Sequence of chain 39.C:
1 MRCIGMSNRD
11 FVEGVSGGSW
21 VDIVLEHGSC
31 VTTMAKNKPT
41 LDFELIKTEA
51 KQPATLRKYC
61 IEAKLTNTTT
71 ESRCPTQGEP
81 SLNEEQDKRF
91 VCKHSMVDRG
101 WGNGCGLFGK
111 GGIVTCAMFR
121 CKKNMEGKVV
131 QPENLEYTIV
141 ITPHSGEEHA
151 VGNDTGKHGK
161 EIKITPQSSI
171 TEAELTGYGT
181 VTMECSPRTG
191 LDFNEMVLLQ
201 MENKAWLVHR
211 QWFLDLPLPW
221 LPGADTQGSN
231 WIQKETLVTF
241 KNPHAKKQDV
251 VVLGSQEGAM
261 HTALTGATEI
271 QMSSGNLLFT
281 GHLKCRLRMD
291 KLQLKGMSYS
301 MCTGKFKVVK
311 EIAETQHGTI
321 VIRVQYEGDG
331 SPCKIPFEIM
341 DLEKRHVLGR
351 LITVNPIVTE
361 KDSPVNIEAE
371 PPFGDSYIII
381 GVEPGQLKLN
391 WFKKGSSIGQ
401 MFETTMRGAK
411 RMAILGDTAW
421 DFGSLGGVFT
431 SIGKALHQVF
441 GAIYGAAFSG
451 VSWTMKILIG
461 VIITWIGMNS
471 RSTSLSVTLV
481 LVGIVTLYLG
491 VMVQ

Binding-site contacts:
Ligand atom C8 contacts residue ARG89 of chain 39.C at 3.3 Å.
Ligand atom N2 contacts residue SER300 of chain 41.E at 3.9 Å.
Ligand atom C7 contacts residue SER300 of chain 41.E at 3.4 Å.
Ligand atom C8 contacts residue SER300 of chain 41.E at 1.9 Å.
Ligand atom C8 contacts residue PHE90 of chain 39.C at 3.7 Å (hydrophobic).
Ligand atom O7 contacts residue PHE90 of chain 39.C at 4.4 Å.
Ligand atom N2 contacts residue ASN67 of chain 39.C at 2.9 Å (h-bond).
Ligand atom N2 contacts residue MET118 of chain 39.C at 3.6 Å.
Ligand atom O7 contacts residue SER300 of chain 41.E at 4.3 Å.
Ligand atom C2 contacts residue MET118 of chain 39.C at 4.5 Å (hydrophobic).
Ligand atom C8 contacts residue ASN67 of chain 39.C at 4.4 Å.
Ligand atom C7 contacts residue MET118 of chain 39.C at 4.0 Å (hydrophobic).
Ligand atom O7 contacts residue ASN67 of chain 39.C at 3.3 Å (h-bond).
Ligand atom C5 contacts residue ASN67 of chain 39.C at 3.7 Å.
Ligand atom C8 contacts residue MET118 of chain 39.C at 3.8 Å (hydrophobic).
Ligand atom C2 contacts residue ASN67 of chain 39.C at 2.5 Å.
Ligand atom C7 contacts residue PHE90 of chain 39.C at 4.2 Å (hydrophobic).
Ligand atom C1 contacts residue ASN67 of chain 39.C at 1.4 Å.
Ligand atom C1 contacts residue MET118 of chain 39.C at 4.1 Å (hydrophobic).
Ligand atom O5 contacts residue ASN67 of chain 39.C at 2.4 Å (h-bond).
Ligand atom C7 contacts residue ASN67 of chain 39.C at 3.3 Å.
Ligand atom C3 contacts residue ASN67 of chain 39.C at 3.8 Å.
Ligand atom C4 contacts residue ASN67 of chain 39.C at 4.2 Å.

The protein below binds the small molecule below.
Small molecule (SMILES): CC(=O)N[C@@H]1[C@@H](O)[C@H](O)[C@@H](CO)O[C@H]1O

Sequence of chain 41.E:
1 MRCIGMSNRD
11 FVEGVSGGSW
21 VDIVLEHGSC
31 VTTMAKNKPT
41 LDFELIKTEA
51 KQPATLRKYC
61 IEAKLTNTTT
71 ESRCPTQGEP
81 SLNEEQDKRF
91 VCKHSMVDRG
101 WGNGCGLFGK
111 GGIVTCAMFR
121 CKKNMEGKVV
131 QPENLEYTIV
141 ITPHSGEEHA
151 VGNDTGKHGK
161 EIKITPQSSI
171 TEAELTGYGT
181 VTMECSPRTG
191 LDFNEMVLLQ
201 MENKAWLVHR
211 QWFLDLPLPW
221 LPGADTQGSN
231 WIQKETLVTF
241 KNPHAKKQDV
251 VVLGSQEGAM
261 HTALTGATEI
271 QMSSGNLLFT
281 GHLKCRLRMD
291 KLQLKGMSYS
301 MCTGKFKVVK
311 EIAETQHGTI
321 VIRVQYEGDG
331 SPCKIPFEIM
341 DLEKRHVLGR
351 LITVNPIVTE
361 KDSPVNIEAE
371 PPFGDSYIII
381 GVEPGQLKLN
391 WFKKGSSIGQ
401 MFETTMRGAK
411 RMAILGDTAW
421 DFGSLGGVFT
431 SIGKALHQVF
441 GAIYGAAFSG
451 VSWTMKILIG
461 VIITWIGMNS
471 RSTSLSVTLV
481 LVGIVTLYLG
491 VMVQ